A protein and the small-molecule ligand that binds it are described below.
Small molecule (SMILES): CC(=O)N[C@@H]1[C@@H](O)[C@H](O)[C@@H](CO)O[C@H]1O

Sequence of chain 58.A:
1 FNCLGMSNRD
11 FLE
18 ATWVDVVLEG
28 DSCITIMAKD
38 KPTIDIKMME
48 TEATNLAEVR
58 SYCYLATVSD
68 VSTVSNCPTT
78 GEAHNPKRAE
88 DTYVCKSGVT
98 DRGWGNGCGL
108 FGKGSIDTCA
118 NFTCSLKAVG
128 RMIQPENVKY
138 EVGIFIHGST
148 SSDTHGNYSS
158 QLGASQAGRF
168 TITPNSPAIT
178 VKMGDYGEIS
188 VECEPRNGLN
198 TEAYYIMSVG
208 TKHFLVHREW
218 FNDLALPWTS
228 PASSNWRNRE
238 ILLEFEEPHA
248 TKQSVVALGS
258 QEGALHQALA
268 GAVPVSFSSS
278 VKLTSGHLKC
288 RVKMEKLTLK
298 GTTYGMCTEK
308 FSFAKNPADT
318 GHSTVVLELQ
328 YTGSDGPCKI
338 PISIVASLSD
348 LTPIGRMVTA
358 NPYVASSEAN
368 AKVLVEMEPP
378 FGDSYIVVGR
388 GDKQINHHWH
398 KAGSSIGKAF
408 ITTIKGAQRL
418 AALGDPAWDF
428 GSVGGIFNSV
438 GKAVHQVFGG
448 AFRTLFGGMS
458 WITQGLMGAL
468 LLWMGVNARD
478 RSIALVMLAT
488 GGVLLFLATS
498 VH

Binding-site contacts:
Ligand atom C7 contacts residue ASN118 of chain 58.A at 3.8 Å.
Ligand atom C1 contacts residue THR89 of chain 58.A at 4.2 Å.
Ligand atom C3 contacts residue ASN118 of chain 58.A at 3.8 Å.
Ligand atom C5 contacts residue THR120 of chain 58.A at 4.2 Å.
Ligand atom C1 contacts residue ASN118 of chain 58.A at 1.4 Å.
Ligand atom O6 contacts residue ASN118 of chain 58.A at 4.2 Å.
Ligand atom O5 contacts residue THR120 of chain 58.A at 3.4 Å (h-bond).
Ligand atom O6 contacts residue THR89 of chain 58.A at 3.9 Å.
Ligand atom O6 contacts residue THR120 of chain 58.A at 3.6 Å (h-bond).
Ligand atom C8 contacts residue SER66 of chain 58.A at 3.6 Å.
Ligand atom N2 contacts residue TYR90 of chain 58.A at 4.4 Å.
Ligand atom O6 contacts residue PHE119 of chain 58.A at 2.8 Å (h-bond).
Ligand atom C1 contacts residue SER66 of chain 58.A at 4.5 Å.
Ligand atom C8 contacts residue ASN118 of chain 58.A at 3.7 Å.
Ligand atom C8 contacts residue ASP67 of chain 58.A at 3.7 Å.
Ligand atom O5 contacts residue PHE119 of chain 58.A at 3.9 Å.
Ligand atom C5 contacts residue ASN118 of chain 58.A at 3.6 Å.
Ligand atom C4 contacts residue ASN118 of chain 58.A at 4.2 Å.
Ligand atom C6 contacts residue PHE119 of chain 58.A at 4.0 Å (hydrophobic).
Ligand atom N2 contacts residue ASN118 of chain 58.A at 2.9 Å (h-bond).
Ligand atom C6 contacts residue THR120 of chain 58.A at 3.8 Å.
Ligand atom O5 contacts residue ASN118 of chain 58.A at 2.4 Å (h-bond).
Ligand atom C2 contacts residue ASN118 of chain 58.A at 2.5 Å.
Ligand atom O5 contacts residue THR89 of chain 58.A at 4.5 Å.